Binding-site contacts:
Ligand atom O4 contacts residue GLU381 of chain 1.B at 4.0 Å.
Ligand atom C1 contacts residue ASN65 of chain 1.A at 1.4 Å.
Ligand atom O7 contacts residue ASN65 of chain 1.A at 3.6 Å.
Ligand atom O3 contacts residue GLU381 of chain 1.B at 2.7 Å (salt-bridge).
Ligand atom C4 contacts residue GLU381 of chain 1.B at 3.3 Å.
Ligand atom C4 contacts residue ASN65 of chain 1.A at 4.2 Å.
Ligand atom O5 contacts residue ASN65 of chain 1.A at 2.4 Å (h-bond).
Ligand atom C3 contacts residue GLU381 of chain 1.B at 3.4 Å.
Ligand atom C7 contacts residue ASN65 of chain 1.A at 3.5 Å.
Ligand atom C8 contacts residue ILE355 of chain 1.A at 3.7 Å (hydrophobic).
Ligand atom N2 contacts residue ASN65 of chain 1.A at 2.8 Å (h-bond).
Ligand atom C2 contacts residue ASN65 of chain 1.A at 2.4 Å.
Ligand atom C7 contacts residue ILE355 of chain 1.A at 4.4 Å (hydrophobic).
Ligand atom C5 contacts residue ASN65 of chain 1.A at 3.8 Å.
Ligand atom C3 contacts residue ASN65 of chain 1.A at 3.7 Å.

This protein binds this small molecule.
Small molecule (SMILES): CC(=O)N[C@H]1CO[C@H](CO[C@@H]2O[C@@H](C)[C@@H](O)[C@@H](O)[C@@H]2O)[C@@H](O)[C@@H]1O

Sequence of chain 1.A:
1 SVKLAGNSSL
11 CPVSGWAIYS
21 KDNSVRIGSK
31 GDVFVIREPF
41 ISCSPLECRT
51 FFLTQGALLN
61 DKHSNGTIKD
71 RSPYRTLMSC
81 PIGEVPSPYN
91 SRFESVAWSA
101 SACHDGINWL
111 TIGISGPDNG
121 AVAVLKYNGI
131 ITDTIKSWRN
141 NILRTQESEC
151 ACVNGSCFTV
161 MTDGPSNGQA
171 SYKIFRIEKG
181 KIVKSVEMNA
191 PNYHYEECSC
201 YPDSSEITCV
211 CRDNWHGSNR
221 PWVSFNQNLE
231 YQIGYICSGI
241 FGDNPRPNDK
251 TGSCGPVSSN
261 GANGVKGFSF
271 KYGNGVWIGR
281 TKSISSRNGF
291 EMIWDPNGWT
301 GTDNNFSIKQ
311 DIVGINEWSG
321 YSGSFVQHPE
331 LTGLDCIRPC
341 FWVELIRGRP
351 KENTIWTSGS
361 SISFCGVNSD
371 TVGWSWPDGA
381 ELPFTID

Sequence of chain 1.B:
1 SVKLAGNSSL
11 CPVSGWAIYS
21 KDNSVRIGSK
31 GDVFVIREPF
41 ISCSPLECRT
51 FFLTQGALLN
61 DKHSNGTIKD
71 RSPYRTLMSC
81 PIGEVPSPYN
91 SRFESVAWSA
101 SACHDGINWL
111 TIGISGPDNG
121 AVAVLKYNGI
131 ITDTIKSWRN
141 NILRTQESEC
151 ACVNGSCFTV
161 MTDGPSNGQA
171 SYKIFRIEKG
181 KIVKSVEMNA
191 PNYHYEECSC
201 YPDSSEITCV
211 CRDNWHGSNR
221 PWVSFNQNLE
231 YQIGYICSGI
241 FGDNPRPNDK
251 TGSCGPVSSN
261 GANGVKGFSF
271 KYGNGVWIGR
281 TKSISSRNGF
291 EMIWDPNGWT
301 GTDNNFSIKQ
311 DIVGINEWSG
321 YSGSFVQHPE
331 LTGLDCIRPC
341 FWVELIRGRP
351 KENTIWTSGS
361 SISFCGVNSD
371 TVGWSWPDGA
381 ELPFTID